A protein and the small-molecule ligand that binds it are described below.
Small molecule (SMILES): N[C@@H](Cc1ccccc1)C(=O)O

Binding-site contacts:
Ligand atom CE1 contacts residue LEU46 of chain 1.D at 3.5 Å (hydrophobic).
Ligand atom N contacts residue ASN45 of chain 1.D at 2.8 Å (h-bond).
Ligand atom C contacts residue GLU28 of chain 1.B at 3.5 Å.
Ligand atom O contacts residue ALA31 of chain 1.B at 3.2 Å (h-bond).
Ligand atom CA contacts residue ASN45 of chain 1.D at 3.6 Å.
Ligand atom CE1 contacts residue LEU32 of chain 1.B at 3.9 Å (hydrophobic).
Ligand atom CA contacts residue LEU46 of chain 1.D at 3.9 Å (hydrophobic).
Ligand atom OXT contacts residue LEU46 of chain 1.D at 3.0 Å (h-bond).
Ligand atom CE2 contacts residue HIS48 of chain 1.D at 3.7 Å.
Ligand atom CD2 contacts residue LEU46 of chain 1.D at 3.3 Å (hydrophobic).
Ligand atom O contacts residue GLY30 of chain 1.B at 3.7 Å.
Ligand atom CD1 contacts residue PHE63 of chain 1.B at 3.7 Å (hydrophobic).
Ligand atom C contacts residue ASN45 of chain 1.D at 3.8 Å.
Ligand atom CD1 contacts residue LEU32 of chain 1.B at 3.9 Å (hydrophobic).
Ligand atom C contacts residue ALA31 of chain 1.B at 4.0 Å (hydrophobic).
Ligand atom CZ contacts residue HIS48 of chain 1.D at 3.8 Å.
Ligand atom N contacts residue LEU46 of chain 1.D at 2.7 Å (h-bond).
Ligand atom CZ contacts residue SER51 of chain 1.B at 3.5 Å.
Ligand atom CZ contacts residue LEU46 of chain 1.D at 3.7 Å (hydrophobic).
Ligand atom CB contacts residue GLU27 of chain 1.B at 3.6 Å.
Ligand atom CE2 contacts residue TYR61 of chain 1.B at 3.7 Å (hydrophobic).
Ligand atom CD2 contacts residue TYR61 of chain 1.B at 3.5 Å (hydrophobic).
Ligand atom CD1 contacts residue LEU46 of chain 1.D at 3.8 Å (hydrophobic).
Ligand atom CA contacts residue GLU27 of chain 1.B at 3.3 Å.
Ligand atom O contacts residue LEU32 of chain 1.B at 3.0 Å (h-bond).
Ligand atom CZ contacts residue PHE63 of chain 1.B at 4.0 Å (hydrophobic).
Ligand atom N contacts residue GLU27 of chain 1.B at 2.8 Å (salt-bridge).
Ligand atom CE2 contacts residue THR47 of chain 1.D at 3.5 Å.
Ligand atom CE1 contacts residue ILE49 of chain 1.D at 3.8 Å (hydrophobic).
Ligand atom CD2 contacts residue PHE63 of chain 1.B at 4.0 Å (hydrophobic).
Ligand atom N contacts residue GLU28 of chain 1.B at 3.8 Å.
Ligand atom CA contacts residue GLU28 of chain 1.B at 3.2 Å.
Ligand atom O contacts residue GLU28 of chain 1.B at 3.8 Å.
Ligand atom OXT contacts residue ASN45 of chain 1.D at 3.4 Å (h-bond).
Ligand atom CE1 contacts residue PHE63 of chain 1.B at 3.8 Å (hydrophobic).
Ligand atom CG contacts residue PHE63 of chain 1.B at 3.7 Å (hydrophobic).
Ligand atom CE2 contacts residue LEU46 of chain 1.D at 3.6 Å (hydrophobic).
Ligand atom CZ contacts residue ILE49 of chain 1.D at 3.8 Å (hydrophobic).
Ligand atom CG contacts residue LEU46 of chain 1.D at 3.7 Å (hydrophobic).
Ligand atom CE2 contacts residue SER51 of chain 1.B at 3.8 Å.

Sequence of chain 1.D:
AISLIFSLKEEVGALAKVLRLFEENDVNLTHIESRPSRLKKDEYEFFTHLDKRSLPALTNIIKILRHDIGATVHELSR

Sequence of chain 1.B:
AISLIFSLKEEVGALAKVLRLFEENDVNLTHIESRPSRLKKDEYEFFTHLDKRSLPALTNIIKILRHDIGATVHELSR